Sequence of chain 1.B:
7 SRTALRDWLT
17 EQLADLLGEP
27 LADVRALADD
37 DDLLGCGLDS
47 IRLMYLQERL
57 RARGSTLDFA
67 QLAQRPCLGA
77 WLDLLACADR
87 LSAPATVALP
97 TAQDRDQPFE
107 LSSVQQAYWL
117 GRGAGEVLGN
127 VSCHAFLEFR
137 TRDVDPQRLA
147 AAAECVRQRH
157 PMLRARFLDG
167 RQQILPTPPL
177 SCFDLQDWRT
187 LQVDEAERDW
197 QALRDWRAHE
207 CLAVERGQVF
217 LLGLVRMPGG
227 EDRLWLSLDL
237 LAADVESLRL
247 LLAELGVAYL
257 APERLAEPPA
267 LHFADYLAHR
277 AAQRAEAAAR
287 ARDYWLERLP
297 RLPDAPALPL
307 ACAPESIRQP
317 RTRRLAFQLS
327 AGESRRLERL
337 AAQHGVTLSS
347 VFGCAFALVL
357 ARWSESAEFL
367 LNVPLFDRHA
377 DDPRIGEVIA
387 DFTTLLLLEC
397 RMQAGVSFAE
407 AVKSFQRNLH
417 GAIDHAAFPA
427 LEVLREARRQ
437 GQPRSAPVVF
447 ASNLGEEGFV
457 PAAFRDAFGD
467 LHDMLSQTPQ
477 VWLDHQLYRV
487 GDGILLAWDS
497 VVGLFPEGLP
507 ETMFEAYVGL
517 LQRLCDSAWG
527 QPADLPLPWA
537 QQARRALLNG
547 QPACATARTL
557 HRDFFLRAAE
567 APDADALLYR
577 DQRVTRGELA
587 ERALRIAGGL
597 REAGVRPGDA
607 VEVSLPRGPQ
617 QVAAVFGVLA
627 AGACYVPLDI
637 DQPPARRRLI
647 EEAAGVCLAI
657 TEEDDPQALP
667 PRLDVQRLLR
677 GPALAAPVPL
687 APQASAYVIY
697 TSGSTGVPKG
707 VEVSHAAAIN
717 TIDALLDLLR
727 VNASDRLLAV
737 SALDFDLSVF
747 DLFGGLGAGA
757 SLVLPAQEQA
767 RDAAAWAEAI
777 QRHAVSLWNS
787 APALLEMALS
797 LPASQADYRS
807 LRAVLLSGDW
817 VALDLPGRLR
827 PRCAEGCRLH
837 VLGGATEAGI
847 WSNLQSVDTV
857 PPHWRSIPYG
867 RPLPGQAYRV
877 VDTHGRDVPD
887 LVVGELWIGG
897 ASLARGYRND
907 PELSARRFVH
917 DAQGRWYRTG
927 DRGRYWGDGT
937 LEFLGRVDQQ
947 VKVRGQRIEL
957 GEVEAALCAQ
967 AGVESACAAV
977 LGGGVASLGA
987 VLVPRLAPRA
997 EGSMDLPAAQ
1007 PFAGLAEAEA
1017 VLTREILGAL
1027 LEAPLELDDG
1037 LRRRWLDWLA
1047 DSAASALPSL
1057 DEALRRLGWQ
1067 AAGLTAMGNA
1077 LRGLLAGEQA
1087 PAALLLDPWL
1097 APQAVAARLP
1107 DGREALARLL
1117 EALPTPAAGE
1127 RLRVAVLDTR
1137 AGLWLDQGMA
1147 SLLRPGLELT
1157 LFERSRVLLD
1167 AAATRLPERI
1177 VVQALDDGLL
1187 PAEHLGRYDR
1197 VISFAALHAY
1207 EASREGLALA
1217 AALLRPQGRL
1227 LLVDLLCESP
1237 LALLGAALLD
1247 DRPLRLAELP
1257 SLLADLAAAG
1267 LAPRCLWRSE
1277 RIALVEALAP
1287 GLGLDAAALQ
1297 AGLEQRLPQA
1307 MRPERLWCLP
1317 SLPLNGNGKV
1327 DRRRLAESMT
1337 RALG

Binding-site contacts:
Ligand atom C6 contacts residue SER472 of chain 1.B at 3.9 Å.
Ligand atom C4 contacts residue THR474 of chain 1.B at 4.0 Å.
Ligand atom C6 contacts residue THR474 of chain 1.B at 3.0 Å.
Ligand atom C4 contacts residue ALA131 of chain 1.B at 3.6 Å (hydrophobic).
Ligand atom O1' contacts residue ASN449 of chain 1.B at 4.1 Å.
Ligand atom C1 contacts residue ASP480 of chain 1.B at 3.7 Å.
Ligand atom C1' contacts residue VAL241 of chain 1.B at 3.6 Å (hydrophobic).
Ligand atom O2 contacts residue GLN482 of chain 1.B at 3.2 Å (h-bond).
Ligand atom C6 contacts residue PNS1 of chain 1.H at 3.2 Å.
Ligand atom C3 contacts residue ALA131 of chain 1.B at 3.7 Å (hydrophobic).
Ligand atom C2 contacts residue VAL241 of chain 1.B at 3.9 Å (hydrophobic).
Ligand atom O1' contacts residue VAL241 of chain 1.B at 3.5 Å.
Ligand atom C6 contacts residue ASP480 of chain 1.B at 3.3 Å.
Ligand atom C1 contacts residue PNS1 of chain 1.H at 2.8 Å.
Ligand atom C5 contacts residue THR474 of chain 1.B at 3.0 Å.
Ligand atom C5 contacts residue SER472 of chain 1.B at 3.2 Å.
Ligand atom O1' contacts residue PNS1 of chain 1.H at 2.5 Å (h-bond).
Ligand atom C4 contacts residue LEU236 of chain 1.B at 4.0 Å (hydrophobic).
Ligand atom C4 contacts residue GLN473 of chain 1.B at 3.7 Å.
Ligand atom C6 contacts residue LEU236 of chain 1.B at 3.4 Å (hydrophobic).
Ligand atom C1' contacts residue PNS1 of chain 1.H at 1.7 Å.
Ligand atom C4 contacts residue CYS129 of chain 1.B at 3.4 Å (hydrophobic).
Ligand atom O1' contacts residue GLN482 of chain 1.B at 3.2 Å.
Ligand atom O2 contacts residue TYR484 of chain 1.B at 2.8 Å (h-bond).
Ligand atom C2 contacts residue GLN482 of chain 1.B at 3.8 Å.
Ligand atom C1 contacts residue LEU236 of chain 1.B at 3.3 Å (hydrophobic).
Ligand atom C5 contacts residue CYS129 of chain 1.B at 3.3 Å (hydrophobic).
Ligand atom C2 contacts residue PNS1 of chain 1.H at 4.0 Å.
Ligand atom C3 contacts residue LEU236 of chain 1.B at 3.9 Å (hydrophobic).
Ligand atom C3 contacts residue SER472 of chain 1.B at 3.4 Å.
Ligand atom O2 contacts residue MET470 of chain 1.B at 3.5 Å.
Ligand atom C5 contacts residue ASP480 of chain 1.B at 3.7 Å.
Ligand atom C5 contacts residue LEU236 of chain 1.B at 3.7 Å (hydrophobic).
Ligand atom C1' contacts residue LEU236 of chain 1.B at 3.7 Å (hydrophobic).
Ligand atom O1' contacts residue TYR484 of chain 1.B at 4.0 Å.
Ligand atom C4 contacts residue HIS130 of chain 1.B at 3.5 Å.
Ligand atom O2 contacts residue VAL241 of chain 1.B at 3.3 Å.
Ligand atom C4 contacts residue SER472 of chain 1.B at 3.1 Å.
Ligand atom O1' contacts residue ALA447 of chain 1.B at 3.3 Å.
Ligand atom C2 contacts residue LEU236 of chain 1.B at 3.6 Å (hydrophobic).

A protein and the small-molecule ligand that binds it are described below.
Small molecule (SMILES): O=C(O)c1ccccc1O